This small molecule binds to this protein.
Small molecule (SMILES): CC(=O)N[C@@H]1[C@@H](O)[C@H](O)[C@@H](CO)O[C@H]1O

Sequence of chain 1.J:
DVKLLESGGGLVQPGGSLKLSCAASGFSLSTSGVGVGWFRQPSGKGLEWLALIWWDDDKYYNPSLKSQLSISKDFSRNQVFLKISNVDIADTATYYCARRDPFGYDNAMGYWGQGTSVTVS

Sequence of chain 1.E:
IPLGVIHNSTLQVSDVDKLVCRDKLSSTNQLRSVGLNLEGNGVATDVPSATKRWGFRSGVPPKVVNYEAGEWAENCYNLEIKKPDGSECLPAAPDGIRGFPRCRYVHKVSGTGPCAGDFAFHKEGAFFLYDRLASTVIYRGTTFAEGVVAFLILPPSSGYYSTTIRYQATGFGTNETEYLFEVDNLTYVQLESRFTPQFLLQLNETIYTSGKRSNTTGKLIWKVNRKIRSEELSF

Binding-site contacts:
Ligand atom O3 contacts residue ASN206 of chain 1.E at 3.8 Å.
Ligand atom C2 contacts residue ASN206 of chain 1.E at 1.8 Å.
Ligand atom C8 contacts residue ASN206 of chain 1.E at 3.3 Å.
Ligand atom O5 contacts residue ASN206 of chain 1.E at 2.7 Å (h-bond).
Ligand atom O6 contacts residue ASP58 of chain 1.J at 3.2 Å (salt-bridge).
Ligand atom O7 contacts residue ASN206 of chain 1.E at 2.2 Å (h-bond).
Ligand atom C4 contacts residue ASN206 of chain 1.E at 4.2 Å.
Ligand atom O6 contacts residue TYR60 of chain 1.J at 4.1 Å.
Ligand atom C5 contacts residue ASN206 of chain 1.E at 3.7 Å.
Ligand atom C1 contacts residue ASN206 of chain 1.E at 1.4 Å.
Ligand atom O5 contacts residue TYR60 of chain 1.J at 4.5 Å.
Ligand atom C6 contacts residue TYR60 of chain 1.J at 4.2 Å (hydrophobic).
Ligand atom N2 contacts residue ASN206 of chain 1.E at 1.7 Å (h-bond).
Ligand atom C7 contacts residue ASN206 of chain 1.E at 2.0 Å.
Ligand atom C3 contacts residue ASN206 of chain 1.E at 3.3 Å.